A protein and the small-molecule ligand that binds it are described below.
Small molecule (SMILES): Cc1cn([C@H]2C[C@H](O[P](=O)(O)OC[C@H]3O[C@@H](n4cc(C)c(=O)[nH]c4=O)C[C@@H]3O)[C@@H](CO[P](=O)(O)O[C@H]3C[C@H](n4ccc(=O)[nH]c4=O)O[C@@H]3COP(=O)=O)O2)c(=O)[nH]c1=O

Sequence of chain 37.A:
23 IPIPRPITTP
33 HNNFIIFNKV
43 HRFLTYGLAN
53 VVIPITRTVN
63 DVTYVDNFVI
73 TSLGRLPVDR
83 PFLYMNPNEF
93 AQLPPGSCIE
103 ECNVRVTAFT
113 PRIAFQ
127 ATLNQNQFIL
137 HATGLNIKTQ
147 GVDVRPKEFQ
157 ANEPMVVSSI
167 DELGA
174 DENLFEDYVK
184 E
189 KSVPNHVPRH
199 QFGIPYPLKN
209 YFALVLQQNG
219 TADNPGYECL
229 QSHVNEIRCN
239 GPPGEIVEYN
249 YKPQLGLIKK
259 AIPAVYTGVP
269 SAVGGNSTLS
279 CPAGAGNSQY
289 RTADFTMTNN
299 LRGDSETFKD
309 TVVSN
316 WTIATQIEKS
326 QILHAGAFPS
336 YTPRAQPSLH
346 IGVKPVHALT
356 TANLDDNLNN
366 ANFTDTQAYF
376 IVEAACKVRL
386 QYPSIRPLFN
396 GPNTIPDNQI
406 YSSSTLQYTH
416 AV

Binding-site contacts:
Ligand atom C2' contacts residue LEU328 of chain 37.A at 3.7 Å (hydrophobic).
Ligand atom C1' contacts residue PHE333 of chain 37.A at 3.1 Å (hydrophobic).
Ligand atom OP1 contacts residue GLN252 of chain 37.A at 3.7 Å.
Ligand atom O4 contacts residue ALA259 of chain 37.A at 3.2 Å.
Ligand atom P contacts residue PHE333 of chain 37.A at 3.8 Å.
Ligand atom OP2 contacts residue GLN252 of chain 37.A at 4.1 Å.
Ligand atom C3' contacts residue PHE333 of chain 37.A at 3.8 Å (hydrophobic).
Ligand atom C5' contacts residue PHE333 of chain 37.A at 3.2 Å (hydrophobic).
Ligand atom C7 contacts residue TYR336 of chain 37.A at 3.6 Å (hydrophobic).
Ligand atom OP2 contacts residue PHE333 of chain 37.A at 3.3 Å.
Ligand atom C6 contacts residue GLY98 of chain 37.A at 4.1 Å.
Ligand atom O3' contacts residue PHE333 of chain 37.A at 3.5 Å.
Ligand atom O5' contacts residue GLN252 of chain 37.A at 3.1 Å (h-bond).
Ligand atom C6 contacts residue PHE333 of chain 37.A at 3.7 Å (hydrophobic).
Ligand atom O2 contacts residue PRO334 of chain 37.A at 3.8 Å.
Ligand atom N1 contacts residue LEU328 of chain 37.A at 3.8 Å.
Ligand atom O2 contacts residue LEU328 of chain 37.A at 2.2 Å.
Ligand atom C2 contacts residue LEU328 of chain 37.A at 3.0 Å (hydrophobic).
Ligand atom C4 contacts residue GLY98 of chain 37.A at 3.2 Å.
Ligand atom N3 contacts residue LEU328 of chain 37.A at 3.9 Å.
Ligand atom C4' contacts residue GLN252 of chain 37.A at 3.5 Å.
Ligand atom N3 contacts residue PRO334 of chain 37.A at 3.5 Å.
Ligand atom O5' contacts residue PHE333 of chain 37.A at 3.8 Å.
Ligand atom O4' contacts residue PRO334 of chain 37.A at 4.0 Å.
Ligand atom C5' contacts residue GLN252 of chain 37.A at 3.4 Å.
Ligand atom O4 contacts residue PRO334 of chain 37.A at 3.7 Å.
Ligand atom OP1 contacts residue ARG391 of chain 37.A at 3.8 Å.
Ligand atom C2 contacts residue PRO334 of chain 37.A at 3.7 Å (hydrophobic).
Ligand atom OP2 contacts residue GLU102 of chain 37.A at 3.5 Å (salt-bridge).
Ligand atom C5 contacts residue GLY98 of chain 37.A at 2.9 Å.
Ligand atom O4' contacts residue GLN252 of chain 37.A at 3.9 Å.
Ligand atom O5' contacts residue LEU328 of chain 37.A at 3.6 Å.
Ligand atom C4 contacts residue PRO334 of chain 37.A at 3.6 Å (hydrophobic).
Ligand atom O4' contacts residue LEU328 of chain 37.A at 3.0 Å.
Ligand atom C1' contacts residue LEU328 of chain 37.A at 3.9 Å (hydrophobic).
Ligand atom C4' contacts residue LEU328 of chain 37.A at 4.1 Å (hydrophobic).
Ligand atom C2' contacts residue PHE333 of chain 37.A at 2.9 Å (hydrophobic).
Ligand atom N1 contacts residue PHE333 of chain 37.A at 3.8 Å.
Ligand atom OP2 contacts residue ARG391 of chain 37.A at 3.9 Å.
Ligand atom O4 contacts residue GLY98 of chain 37.A at 2.8 Å (h-bond).